A small-molecule ligand and the protein it binds are described below.
Small molecule (SMILES): CC(=O)N[C@H]1[C@H](O[C@H]2[C@H](O)[C@@H](NC(C)=O)CO[C@@H]2CO)O[C@H](CO)[C@@H](O)[C@@H]1O

Sequence of chain 2.A:
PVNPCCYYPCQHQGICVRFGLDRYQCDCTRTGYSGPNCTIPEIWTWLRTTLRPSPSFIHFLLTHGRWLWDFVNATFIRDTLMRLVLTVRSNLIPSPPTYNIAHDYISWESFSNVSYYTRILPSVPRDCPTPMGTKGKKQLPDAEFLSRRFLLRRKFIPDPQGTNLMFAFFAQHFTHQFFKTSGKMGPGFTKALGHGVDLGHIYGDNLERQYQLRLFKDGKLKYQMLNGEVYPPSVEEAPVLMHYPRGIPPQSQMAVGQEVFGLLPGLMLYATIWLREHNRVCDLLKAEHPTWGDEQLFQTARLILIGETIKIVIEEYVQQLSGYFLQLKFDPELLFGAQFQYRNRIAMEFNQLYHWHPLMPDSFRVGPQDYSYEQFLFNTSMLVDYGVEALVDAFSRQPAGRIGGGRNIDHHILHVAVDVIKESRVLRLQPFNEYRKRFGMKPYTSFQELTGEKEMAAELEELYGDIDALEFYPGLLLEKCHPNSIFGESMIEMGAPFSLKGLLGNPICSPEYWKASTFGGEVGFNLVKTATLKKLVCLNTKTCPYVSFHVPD

Binding-site contacts:
Ligand atom C5 contacts residue ASN379 of chain 2.A at 3.6 Å.
Ligand atom O6 contacts residue GLN375 of chain 2.A at 2.6 Å (h-bond).
Ligand atom O7 contacts residue GLU374 of chain 2.A at 4.3 Å.
Ligand atom C1 contacts residue GLN375 of chain 2.A at 3.8 Å.
Ligand atom C7 contacts residue ASN379 of chain 2.A at 3.5 Å.
Ligand atom O6 contacts residue MET382 of chain 2.A at 3.8 Å.
Ligand atom C6 contacts residue TYR386 of chain 2.A at 4.3 Å (hydrophobic).
Ligand atom O6 contacts residue TYR371 of chain 2.A at 4.5 Å.
Ligand atom C6 contacts residue GLN375 of chain 2.A at 3.7 Å.
Ligand atom O6 contacts residue SER381 of chain 2.A at 4.1 Å.
Ligand atom C3 contacts residue ASN379 of chain 2.A at 3.8 Å.
Ligand atom C2 contacts residue TYR371 of chain 2.A at 4.1 Å (hydrophobic).
Ligand atom C8 contacts residue ASN379 of chain 2.A at 4.2 Å.
Ligand atom C6 contacts residue TYR371 of chain 2.A at 3.5 Å (hydrophobic).
Ligand atom O5 contacts residue SER381 of chain 2.A at 4.3 Å.
Ligand atom C5 contacts residue TYR371 of chain 2.A at 4.1 Å (hydrophobic).
Ligand atom O7 contacts residue GLN375 of chain 2.A at 3.4 Å.
Ligand atom C4 contacts residue TYR371 of chain 2.A at 3.9 Å (hydrophobic).
Ligand atom N2 contacts residue TYR371 of chain 2.A at 4.0 Å.
Ligand atom N2 contacts residue GLN375 of chain 2.A at 4.2 Å.
Ligand atom O5 contacts residue TYR371 of chain 2.A at 4.0 Å.
Ligand atom C1 contacts residue SER381 of chain 2.A at 4.2 Å.
Ligand atom C2 contacts residue ASN379 of chain 2.A at 2.4 Å.
Ligand atom O5 contacts residue MET382 of chain 2.A at 3.7 Å.
Ligand atom C5 contacts residue SER381 of chain 2.A at 4.3 Å.
Ligand atom C7 contacts residue GLN375 of chain 2.A at 4.0 Å.
Ligand atom N2 contacts residue ASN379 of chain 2.A at 3.0 Å (h-bond).
Ligand atom C4 contacts residue ASN379 of chain 2.A at 4.2 Å.
Ligand atom O6 contacts residue ASP385 of chain 2.A at 3.3 Å.
Ligand atom C1 contacts residue ASN379 of chain 2.A at 1.4 Å.
Ligand atom O6 contacts residue TYR386 of chain 2.A at 4.3 Å.
Ligand atom O7 contacts residue ASN379 of chain 2.A at 4.0 Å.
Ligand atom C3 contacts residue TYR371 of chain 2.A at 4.0 Å (hydrophobic).
Ligand atom O5 contacts residue GLN375 of chain 2.A at 4.4 Å.
Ligand atom C1 contacts residue TYR371 of chain 2.A at 3.7 Å (hydrophobic).
Ligand atom O4 contacts residue TYR371 of chain 2.A at 4.4 Å.
Ligand atom C2 contacts residue GLN375 of chain 2.A at 3.9 Å.
Ligand atom O5 contacts residue ASN379 of chain 2.A at 2.4 Å (h-bond).
Ligand atom C5 contacts residue GLN375 of chain 2.A at 4.3 Å.
Ligand atom C1 contacts residue MET382 of chain 2.A at 4.5 Å (hydrophobic).